Sequence of chain 1.H:
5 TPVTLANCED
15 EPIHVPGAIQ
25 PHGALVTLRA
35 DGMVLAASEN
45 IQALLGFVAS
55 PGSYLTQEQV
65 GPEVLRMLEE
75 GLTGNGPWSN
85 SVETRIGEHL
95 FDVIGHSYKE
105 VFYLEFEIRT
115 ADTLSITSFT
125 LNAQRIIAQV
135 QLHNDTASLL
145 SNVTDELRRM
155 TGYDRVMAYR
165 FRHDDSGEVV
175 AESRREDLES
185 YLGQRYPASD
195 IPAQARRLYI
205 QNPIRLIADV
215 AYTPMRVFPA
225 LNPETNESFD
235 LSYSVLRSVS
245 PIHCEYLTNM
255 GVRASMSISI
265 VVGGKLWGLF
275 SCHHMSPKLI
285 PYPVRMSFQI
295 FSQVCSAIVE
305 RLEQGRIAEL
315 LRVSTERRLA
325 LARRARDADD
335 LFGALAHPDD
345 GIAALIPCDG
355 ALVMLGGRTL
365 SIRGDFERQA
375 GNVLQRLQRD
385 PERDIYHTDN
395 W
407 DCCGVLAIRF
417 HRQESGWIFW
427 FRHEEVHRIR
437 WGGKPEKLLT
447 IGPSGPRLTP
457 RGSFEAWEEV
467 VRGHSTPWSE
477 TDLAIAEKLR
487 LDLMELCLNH

Binding-site contacts:
Ligand atom CBB contacts residue PRO456 of chain 1.H at 3.5 Å (hydrophobic).
Ligand atom C4B contacts residue TYR250 of chain 1.H at 3.2 Å (hydrophobic).
Ligand atom OC contacts residue TYR250 of chain 1.H at 3.2 Å.
Ligand atom C1A contacts residue HIS247 of chain 1.H at 3.5 Å.
Ligand atom NB contacts residue TYR190 of chain 1.H at 3.6 Å.
Ligand atom ND contacts residue ASP194 of chain 1.H at 3.1 Å (salt-bridge).
Ligand atom CBB contacts residue GLN188 of chain 1.H at 3.1 Å.
Ligand atom C1B contacts residue ASP194 of chain 1.H at 3.2 Å.
Ligand atom O2D contacts residue ARG209 of chain 1.H at 2.7 Å (salt-bridge).
Ligand atom CAA contacts residue TYR203 of chain 1.H at 3.3 Å (hydrophobic).
Ligand atom CGD contacts residue ARG209 of chain 1.H at 2.9 Å.
Ligand atom O2A contacts residue TYR163 of chain 1.H at 2.9 Å (h-bond).
Ligand atom CGA contacts residue SER275 of chain 1.H at 3.3 Å.
Ligand atom CBA contacts residue TYR203 of chain 1.H at 2.9 Å (hydrophobic).
Ligand atom C4B contacts residue GLN188 of chain 1.H at 3.4 Å.
Ligand atom C1C contacts residue ASP194 of chain 1.H at 3.4 Å.
Ligand atom NB contacts residue ASP194 of chain 1.H at 2.7 Å (salt-bridge).
Ligand atom O1D contacts residue ARG209 of chain 1.H at 2.5 Å (salt-bridge).
Ligand atom O1A contacts residue SER275 of chain 1.H at 3.4 Å (h-bond).
Ligand atom C4C contacts residue ASP194 of chain 1.H at 3.0 Å.
Ligand atom CHB contacts residue ASP194 of chain 1.H at 3.1 Å.
Ligand atom CHD contacts residue ASP194 of chain 1.H at 3.5 Å.
Ligand atom NC contacts residue ASP194 of chain 1.H at 3.0 Å (salt-bridge).
Ligand atom CBC contacts residue CYS12 of chain 1.H at 1.7 Å (hydrophobic).
Ligand atom OB contacts residue TYR250 of chain 1.H at 3.4 Å (h-bond).
Ligand atom CMA contacts residue TYR163 of chain 1.H at 3.4 Å (hydrophobic).
Ligand atom C1D contacts residue ASP194 of chain 1.H at 3.5 Å.
Ligand atom O1A contacts residue HIS277 of chain 1.H at 3.3 Å (h-bond).
Ligand atom O1A contacts residue HIS247 of chain 1.H at 3.4 Å (h-bond).
Ligand atom NB contacts residue SER459 of chain 1.H at 3.5 Å (h-bond).
Ligand atom OB contacts residue SER459 of chain 1.H at 3.4 Å.
Ligand atom CHA contacts residue HIS247 of chain 1.H at 3.6 Å.
Ligand atom NB contacts residue TYR250 of chain 1.H at 3.2 Å (h-bond).
Ligand atom OB contacts residue GLN188 of chain 1.H at 2.5 Å (h-bond).
Ligand atom CBD contacts residue HIS247 of chain 1.H at 3.5 Å.
Ligand atom C3C contacts residue ASP194 of chain 1.H at 3.5 Å.
Ligand atom CAC contacts residue CYS12 of chain 1.H at 2.8 Å (hydrophobic).
Ligand atom O2D contacts residue TYR203 of chain 1.H at 3.4 Å (h-bond).
Ligand atom CMC contacts residue ARG453 of chain 1.H at 3.0 Å.
Ligand atom O2A contacts residue SER275 of chain 1.H at 2.8 Å (h-bond).

A protein and the small-molecule ligand that binds it are described below.
Small molecule (SMILES): C=CC1=C(C)/C(=C/c2[nH]c(/C=C3\N=C(/C=C4\NC(=O)C(C)=C4C=C)C(C)=C3CCC(=O)O)c(CCC(=O)O)c2C)NC1=O